Binding-site contacts:
Ligand atom C25 contacts residue THR30 of chain 1.B at 3.5 Å.
Ligand atom C12 contacts residue CYS149 of chain 1.B at 3.2 Å (hydrophobic).
Ligand atom O18 contacts residue PHE144 of chain 1.B at 3.5 Å.
Ligand atom C08 contacts residue HIS168 of chain 1.B at 3.5 Å.
Ligand atom C32 contacts residue GLN196 of chain 1.B at 3.4 Å.
Ligand atom C29 contacts residue GLU170 of chain 1.B at 3.1 Å.
Ligand atom C23 contacts residue LEU31 of chain 1.B at 3.2 Å (hydrophobic).
Ligand atom N22 contacts residue LEU31 of chain 1.B at 3.2 Å.
Ligand atom C14 contacts residue GLU170 of chain 1.B at 3.5 Å.
Ligand atom N15 contacts residue GLU170 of chain 1.B at 3.4 Å.
Ligand atom C24 contacts residue GLY147 of chain 1.B at 3.5 Å.
Ligand atom O26 contacts residue CYS149 of chain 1.B at 3.0 Å (h-bond).
Ligand atom C21 contacts residue CYS149 of chain 1.B at 2.8 Å (hydrophobic).
Ligand atom O01 contacts residue GLU170 of chain 1.B at 3.0 Å (salt-bridge).
Ligand atom O20 contacts residue HIS45 of chain 1.B at 2.8 Å (h-bond).
Ligand atom C19 contacts residue CYS149 of chain 1.B at 1.8 Å (hydrophobic).
Ligand atom C04 contacts residue HIS168 of chain 1.B at 3.3 Å.
Ligand atom O26 contacts residue GLY147 of chain 1.B at 2.9 Å (h-bond).
Ligand atom O18 contacts residue GLU170 of chain 1.B at 3.6 Å.
Ligand atom N10 contacts residue CYS149 of chain 1.B at 3.1 Å (h-bond).
Ligand atom N15 contacts residue PHE144 of chain 1.B at 3.5 Å (h-bond).
Ligand atom C02 contacts residue GLN193 of chain 1.B at 3.5 Å.
Ligand atom O20 contacts residue CYS149 of chain 1.B at 2.7 Å (h-bond).
Ligand atom N03 contacts residue GLN193 of chain 1.B at 2.7 Å (h-bond).
Ligand atom C34 contacts residue PRO172 of chain 1.B at 3.6 Å (hydrophobic).
Ligand atom C09 contacts residue HIS168 of chain 1.B at 3.5 Å.
Ligand atom O18 contacts residue HIS167 of chain 1.B at 2.8 Å (h-bond).
Ligand atom N10 contacts residue HIS168 of chain 1.B at 2.9 Å (h-bond).
Ligand atom C25 contacts residue LEU31 of chain 1.B at 3.5 Å (hydrophobic).
Ligand atom O01 contacts residue MET169 of chain 1.B at 3.3 Å.
Ligand atom C07 contacts residue MET53 of chain 1.B at 3.6 Å (hydrophobic).
Ligand atom C35 contacts residue PRO172 of chain 1.B at 3.5 Å (hydrophobic).
Ligand atom O28 contacts residue GLN193 of chain 1.B at 3.3 Å (h-bond).
Ligand atom C17 contacts residue ASN146 of chain 1.B at 3.5 Å.
Ligand atom O26 contacts residue SER148 of chain 1.B at 3.1 Å (h-bond).
Ligand atom C35 contacts residue GLU170 of chain 1.B at 3.4 Å.
Ligand atom C32 contacts residue THR194 of chain 1.B at 3.2 Å.
Ligand atom C24 contacts residue ASN146 of chain 1.B at 3.5 Å.
Ligand atom C05 contacts residue GLN193 of chain 1.B at 3.6 Å.
Ligand atom C11 contacts residue CYS149 of chain 1.B at 2.8 Å (hydrophobic).

Sequence of chain 1.B:
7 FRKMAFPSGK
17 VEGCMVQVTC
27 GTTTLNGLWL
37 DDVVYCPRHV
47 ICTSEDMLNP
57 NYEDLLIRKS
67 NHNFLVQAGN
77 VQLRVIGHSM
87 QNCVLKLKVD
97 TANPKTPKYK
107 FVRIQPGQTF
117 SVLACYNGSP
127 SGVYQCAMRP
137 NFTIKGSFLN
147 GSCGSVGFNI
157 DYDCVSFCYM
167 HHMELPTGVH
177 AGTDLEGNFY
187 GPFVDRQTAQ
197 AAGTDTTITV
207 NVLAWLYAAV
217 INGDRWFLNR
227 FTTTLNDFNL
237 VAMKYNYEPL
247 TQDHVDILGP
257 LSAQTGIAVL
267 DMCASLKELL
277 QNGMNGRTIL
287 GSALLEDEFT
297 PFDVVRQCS

The small molecule below binds the protein below.
Small molecule (SMILES): CC(C)C[C@H](NC(=O)OCC(C)(C)Sc1ccccc1)C(=O)N[C@@H](C[C@@H]1CCNC1=O)[C@@](O)(C(=O)NC1CC1)S(=O)(=O)O